The protein below binds the small molecule below.
Small molecule (SMILES): CC(=O)N[C@@H]1[C@@H](O)[C@H](O)[C@@H](CO)O[C@H]1O

Binding-site contacts:
Ligand atom O5 contacts residue GLN65 of chain 6.G at 3.9 Å.
Ligand atom C3 contacts residue GLN65 of chain 6.G at 4.1 Å.
Ligand atom C2 contacts residue GLN65 of chain 6.G at 3.4 Å.
Ligand atom C4 contacts residue ASP66 of chain 6.G at 3.8 Å.
Ligand atom C3 contacts residue ASP66 of chain 6.G at 4.3 Å.
Ligand atom O7 contacts residue ARG89 of chain 6.E at 4.0 Å.
Ligand atom C5 contacts residue TYR60 of chain 6.G at 4.2 Å (hydrophobic).
Ligand atom C4 contacts residue ASN67 of chain 6.E at 4.2 Å.
Ligand atom C8 contacts residue ASN67 of chain 6.E at 3.6 Å.
Ligand atom O3 contacts residue ASP66 of chain 6.G at 3.8 Å.
Ligand atom O6 contacts residue GLN65 of chain 6.G at 4.2 Å.
Ligand atom C3 contacts residue ASN67 of chain 6.E at 3.8 Å.
Ligand atom O5 contacts residue TYR60 of chain 6.G at 3.5 Å.
Ligand atom O4 contacts residue ASP66 of chain 6.G at 4.2 Å.
Ligand atom O3 contacts residue GLN65 of chain 6.G at 3.2 Å.
Ligand atom C6 contacts residue ASP66 of chain 6.G at 4.2 Å.
Ligand atom C1 contacts residue ASN67 of chain 6.E at 1.4 Å.
Ligand atom O6 contacts residue ASP66 of chain 6.G at 2.8 Å (salt-bridge).
Ligand atom C5 contacts residue ASN67 of chain 6.E at 3.6 Å.
Ligand atom C8 contacts residue GLN65 of chain 6.G at 3.5 Å.
Ligand atom O7 contacts residue MET118 of chain 6.E at 3.9 Å.
Ligand atom N2 contacts residue ASN67 of chain 6.E at 3.1 Å (h-bond).
Ligand atom N2 contacts residue GLN65 of chain 6.G at 4.4 Å.
Ligand atom O7 contacts residue ASN67 of chain 6.E at 4.1 Å.
Ligand atom C1 contacts residue GLN65 of chain 6.G at 3.7 Å.
Ligand atom O5 contacts residue ASN67 of chain 6.E at 2.4 Å (h-bond).
Ligand atom C7 contacts residue ASN67 of chain 6.E at 3.6 Å.
Ligand atom C6 contacts residue TYR60 of chain 6.G at 3.8 Å (hydrophobic).
Ligand atom C6 contacts residue GLN65 of chain 6.G at 4.1 Å.
Ligand atom C2 contacts residue ASN67 of chain 6.E at 2.5 Å.
Ligand atom O3 contacts residue ASN67 of chain 6.E at 4.4 Å.

Sequence of chain 6.G:
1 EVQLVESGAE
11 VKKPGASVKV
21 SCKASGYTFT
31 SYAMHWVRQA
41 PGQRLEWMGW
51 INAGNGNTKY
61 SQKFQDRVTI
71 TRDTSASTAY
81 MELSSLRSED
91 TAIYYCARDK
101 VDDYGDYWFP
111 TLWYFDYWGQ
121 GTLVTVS

Sequence of chain 6.E:
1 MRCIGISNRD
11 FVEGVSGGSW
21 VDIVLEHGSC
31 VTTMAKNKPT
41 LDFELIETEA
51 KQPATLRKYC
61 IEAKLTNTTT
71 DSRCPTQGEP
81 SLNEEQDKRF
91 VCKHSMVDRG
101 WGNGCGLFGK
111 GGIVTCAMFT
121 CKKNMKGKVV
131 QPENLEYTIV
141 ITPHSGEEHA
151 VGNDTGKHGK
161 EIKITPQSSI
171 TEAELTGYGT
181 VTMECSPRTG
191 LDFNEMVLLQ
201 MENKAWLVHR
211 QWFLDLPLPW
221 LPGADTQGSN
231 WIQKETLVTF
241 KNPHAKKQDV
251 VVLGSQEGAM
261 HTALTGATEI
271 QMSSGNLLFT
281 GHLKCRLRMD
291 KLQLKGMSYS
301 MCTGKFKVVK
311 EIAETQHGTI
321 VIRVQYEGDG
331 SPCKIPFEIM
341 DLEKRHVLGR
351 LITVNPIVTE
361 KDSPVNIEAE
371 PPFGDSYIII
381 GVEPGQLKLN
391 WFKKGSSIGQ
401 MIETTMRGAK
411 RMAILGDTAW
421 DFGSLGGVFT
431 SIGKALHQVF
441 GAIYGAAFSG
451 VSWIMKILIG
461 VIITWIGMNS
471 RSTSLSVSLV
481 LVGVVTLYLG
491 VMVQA